Binding-site contacts:
Ligand atom C8 contacts residue ASN157 of chain 1.E at 3.9 Å.
Ligand atom C2 contacts residue ASN102 of chain 1.E at 2.3 Å.
Ligand atom C5 contacts residue ARG139 of chain 1.E at 4.2 Å.
Ligand atom N2 contacts residue TYR160 of chain 1.E at 3.9 Å.
Ligand atom C1 contacts residue ASN102 of chain 1.E at 1.4 Å.
Ligand atom N2 contacts residue THR101 of chain 1.E at 3.9 Å.
Ligand atom C8 contacts residue TYR160 of chain 1.E at 3.5 Å (hydrophobic).
Ligand atom C3 contacts residue ASN102 of chain 1.E at 3.7 Å.
Ligand atom O7 contacts residue LYS158 of chain 1.E at 3.6 Å.
Ligand atom O5 contacts residue ASN102 of chain 1.E at 2.3 Å (h-bond).
Ligand atom O7 contacts residue TYR160 of chain 1.E at 3.1 Å (h-bond).
Ligand atom C7 contacts residue CYS100 of chain 1.E at 4.1 Å (hydrophobic).
Ligand atom C5 contacts residue ASN102 of chain 1.E at 3.6 Å.
Ligand atom C7 contacts residue ASN157 of chain 1.E at 4.2 Å.
Ligand atom C8 contacts residue GLN144 of chain 1.E at 3.6 Å.
Ligand atom O7 contacts residue CYS100 of chain 1.E at 3.0 Å (h-bond).
Ligand atom C1 contacts residue LYS116 of chain 1.E at 4.1 Å.
Ligand atom C7 contacts residue THR101 of chain 1.E at 4.4 Å.
Ligand atom O7 contacts residue ASN157 of chain 1.E at 3.5 Å (h-bond).
Ligand atom O7 contacts residue THR101 of chain 1.E at 4.0 Å.
Ligand atom N2 contacts residue ASN102 of chain 1.E at 2.8 Å (h-bond).
Ligand atom C7 contacts residue TYR160 of chain 1.E at 3.2 Å (hydrophobic).
Ligand atom O5 contacts residue MET111 of chain 1.E at 3.9 Å.
Ligand atom C4 contacts residue ASN102 of chain 1.E at 4.1 Å.
Ligand atom O6 contacts residue MET111 of chain 1.E at 3.8 Å.
Ligand atom N2 contacts residue CYS100 of chain 1.E at 4.5 Å.
Ligand atom C7 contacts residue ASN102 of chain 1.E at 4.1 Å.

A small-molecule ligand and the protein it binds are described below.
Small molecule (SMILES): CC(=O)N[C@H]1[C@H](O[C@H]2[C@@H]3OCC(=O)N[C@H]3CO[C@@H]2CO)O[C@H](CO)[C@@H](O)[C@@H]1O

Sequence of chain 1.E:
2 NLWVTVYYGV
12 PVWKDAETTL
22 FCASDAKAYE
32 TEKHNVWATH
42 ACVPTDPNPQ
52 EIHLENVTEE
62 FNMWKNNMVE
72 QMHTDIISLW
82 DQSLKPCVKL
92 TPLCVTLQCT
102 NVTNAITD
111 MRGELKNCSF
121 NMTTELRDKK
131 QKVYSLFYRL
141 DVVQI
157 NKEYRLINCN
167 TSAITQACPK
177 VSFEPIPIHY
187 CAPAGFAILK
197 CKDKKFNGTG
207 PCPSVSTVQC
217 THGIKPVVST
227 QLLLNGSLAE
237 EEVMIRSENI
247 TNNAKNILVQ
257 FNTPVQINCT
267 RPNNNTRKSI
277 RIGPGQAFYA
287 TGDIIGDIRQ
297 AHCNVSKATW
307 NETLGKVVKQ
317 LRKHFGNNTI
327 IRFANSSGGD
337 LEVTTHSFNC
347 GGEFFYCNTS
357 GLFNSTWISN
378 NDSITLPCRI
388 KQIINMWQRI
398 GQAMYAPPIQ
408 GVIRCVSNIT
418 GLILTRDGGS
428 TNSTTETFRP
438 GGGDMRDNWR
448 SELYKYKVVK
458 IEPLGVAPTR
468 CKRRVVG